Sequence of chain 8.A:
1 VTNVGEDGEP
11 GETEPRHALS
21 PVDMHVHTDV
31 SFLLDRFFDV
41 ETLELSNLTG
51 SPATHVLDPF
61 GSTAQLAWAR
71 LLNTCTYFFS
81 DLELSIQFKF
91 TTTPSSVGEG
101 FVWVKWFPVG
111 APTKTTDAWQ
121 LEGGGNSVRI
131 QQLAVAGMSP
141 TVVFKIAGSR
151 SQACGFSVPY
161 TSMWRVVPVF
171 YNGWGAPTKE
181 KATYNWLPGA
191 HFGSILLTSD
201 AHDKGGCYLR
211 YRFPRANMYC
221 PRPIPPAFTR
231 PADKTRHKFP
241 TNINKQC

A small-molecule ligand and the protein it binds are described below.
Small molecule (SMILES): CC(=O)N[C@H]1[C@H]([C@H](O)[C@H](O)CO)O[C@@](O[C@H]2[C@@H](O)[C@@H](CO)O[C@@H](O[C@H]3[C@H](O)[C@@H](O)[C@@H](O)O[C@@H]3CO)[C@@H]2O)(C(=O)O)C[C@@H]1O

Binding-site contacts:
Ligand atom C11 contacts residue TRP119 of chain 7.A at 4.4 Å (hydrophobic).
Ligand atom O10 contacts residue GLN65 of chain 8.A at 4.0 Å.
Ligand atom O9 contacts residue GLN120 of chain 7.A at 3.5 Å (h-bond).
Ligand atom C10 contacts residue ALA118 of chain 7.A at 3.8 Å (hydrophobic).
Ligand atom O1A contacts residue ARG129 of chain 7.A at 3.3 Å (salt-bridge).
Ligand atom O8 contacts residue TRP119 of chain 7.A at 3.8 Å.
Ligand atom O8 contacts residue ALA118 of chain 7.A at 3.8 Å.
Ligand atom N5 contacts residue ALA118 of chain 7.A at 2.8 Å (h-bond).
Ligand atom C8 contacts residue ALA118 of chain 7.A at 4.3 Å (hydrophobic).
Ligand atom C4 contacts residue ALA118 of chain 7.A at 4.0 Å (hydrophobic).
Ligand atom C11 contacts residue GLN65 of chain 8.A at 3.7 Å.
Ligand atom O8 contacts residue GLN120 of chain 7.A at 2.8 Å (h-bond).
Ligand atom C10 contacts residue GLN65 of chain 8.A at 4.5 Å.
Ligand atom C11 contacts residue ALA118 of chain 7.A at 3.9 Å (hydrophobic).
Ligand atom C5 contacts residue ALA118 of chain 7.A at 3.6 Å (hydrophobic).
Ligand atom C9 contacts residue TRP119 of chain 7.A at 4.3 Å (hydrophobic).
Ligand atom C7 contacts residue ALA118 of chain 7.A at 3.6 Å (hydrophobic).
Ligand atom O9 contacts residue THR42 of chain 8.A at 4.0 Å.
Ligand atom C6 contacts residue ALA118 of chain 7.A at 3.4 Å (hydrophobic).
Ligand atom O1A contacts residue ALA118 of chain 7.A at 4.4 Å.
Ligand atom C1 contacts residue ARG129 of chain 7.A at 4.0 Å.
Ligand atom O10 contacts residue ALA64 of chain 8.A at 3.8 Å.
Ligand atom O1B contacts residue ARG129 of chain 7.A at 3.9 Å.
Ligand atom C11 contacts residue GLN132 of chain 7.A at 4.3 Å.
Ligand atom C8 contacts residue GLN120 of chain 7.A at 4.1 Å.
Ligand atom C10 contacts residue ALA64 of chain 8.A at 4.5 Å (hydrophobic).

Sequence of chain 7.A:
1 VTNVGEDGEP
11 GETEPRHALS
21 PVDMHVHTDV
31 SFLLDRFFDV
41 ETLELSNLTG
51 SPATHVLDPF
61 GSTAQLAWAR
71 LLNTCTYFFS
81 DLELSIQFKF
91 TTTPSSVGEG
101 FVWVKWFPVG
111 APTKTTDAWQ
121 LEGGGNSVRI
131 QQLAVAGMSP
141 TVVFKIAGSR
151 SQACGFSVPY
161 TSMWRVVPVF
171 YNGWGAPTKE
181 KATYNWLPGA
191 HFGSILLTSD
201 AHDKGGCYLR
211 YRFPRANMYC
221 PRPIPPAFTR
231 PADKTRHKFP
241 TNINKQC